Binding-site contacts:
Ligand atom C7 contacts residue ASN380 of chain 1.B at 4.0 Å.
Ligand atom C5 contacts residue ASN380 of chain 1.B at 3.7 Å.
Ligand atom C4 contacts residue ASN380 of chain 1.B at 4.3 Å.
Ligand atom C1 contacts residue ASN380 of chain 1.B at 1.5 Å.
Ligand atom C3 contacts residue ASN380 of chain 1.B at 3.9 Å.
Ligand atom O5 contacts residue ASN380 of chain 1.B at 2.4 Å (h-bond).
Ligand atom N2 contacts residue ASN380 of chain 1.B at 3.0 Å (h-bond).
Ligand atom C2 contacts residue ASN380 of chain 1.B at 2.6 Å.

The protein below binds the small molecule below.
Small molecule (SMILES): CC(=O)N[C@@H]1[C@@H](O)[C@H](O)[C@@H](CO)O[C@H]1O

Sequence of chain 1.B:
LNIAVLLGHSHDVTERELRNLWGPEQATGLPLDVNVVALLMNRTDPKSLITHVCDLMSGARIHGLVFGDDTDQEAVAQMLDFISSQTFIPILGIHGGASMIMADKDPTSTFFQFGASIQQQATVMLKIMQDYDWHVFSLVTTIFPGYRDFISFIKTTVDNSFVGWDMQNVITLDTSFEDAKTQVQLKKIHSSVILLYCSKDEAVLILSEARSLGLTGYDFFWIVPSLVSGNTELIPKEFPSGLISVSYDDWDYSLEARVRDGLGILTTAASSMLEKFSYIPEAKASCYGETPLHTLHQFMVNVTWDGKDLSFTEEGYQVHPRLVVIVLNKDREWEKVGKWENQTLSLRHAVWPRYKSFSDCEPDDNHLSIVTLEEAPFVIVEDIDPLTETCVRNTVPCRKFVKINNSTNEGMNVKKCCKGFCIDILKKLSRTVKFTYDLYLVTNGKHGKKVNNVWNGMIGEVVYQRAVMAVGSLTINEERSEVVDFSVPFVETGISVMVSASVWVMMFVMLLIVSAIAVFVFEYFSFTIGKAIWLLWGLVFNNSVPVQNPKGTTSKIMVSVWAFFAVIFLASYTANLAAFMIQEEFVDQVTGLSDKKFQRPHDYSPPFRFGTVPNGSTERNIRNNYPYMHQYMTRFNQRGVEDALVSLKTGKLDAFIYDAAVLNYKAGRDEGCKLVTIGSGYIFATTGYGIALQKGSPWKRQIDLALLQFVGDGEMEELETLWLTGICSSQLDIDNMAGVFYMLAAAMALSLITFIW